This small molecule binds to this protein.
Small molecule (SMILES): O=c1[nH]c(=O)c2nn[nH]c2[nH]1

Sequence of chain 1.H:
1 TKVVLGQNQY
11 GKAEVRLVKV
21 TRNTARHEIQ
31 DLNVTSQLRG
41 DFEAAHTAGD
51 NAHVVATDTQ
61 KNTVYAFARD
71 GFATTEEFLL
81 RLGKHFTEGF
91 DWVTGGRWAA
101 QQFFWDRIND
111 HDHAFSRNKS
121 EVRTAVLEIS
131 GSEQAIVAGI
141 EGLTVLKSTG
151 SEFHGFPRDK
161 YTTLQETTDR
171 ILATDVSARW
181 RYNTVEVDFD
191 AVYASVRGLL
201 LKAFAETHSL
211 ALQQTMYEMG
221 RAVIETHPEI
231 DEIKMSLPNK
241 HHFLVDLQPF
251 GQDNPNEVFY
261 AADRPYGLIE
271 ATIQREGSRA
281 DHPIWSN

Binding-site contacts:
Ligand atom O6 contacts residue TYR10 of chain 1.E at 3.5 Å.
Ligand atom C2 contacts residue LEU212 of chain 1.H at 3.6 Å (hydrophobic).
Ligand atom C6 contacts residue GLN213 of chain 1.H at 3.7 Å.
Ligand atom N7 contacts residue THR57 of chain 1.E at 3.2 Å (h-bond).
Ligand atom N1 contacts residue LEU212 of chain 1.H at 4.1 Å.
Ligand atom C5 contacts residue THR57 of chain 1.E at 3.9 Å.
Ligand atom C4 contacts residue PHE153 of chain 1.H at 3.6 Å (hydrophobic).
Ligand atom C5 contacts residue PHE153 of chain 1.H at 3.3 Å (hydrophobic).
Ligand atom N9 contacts residue ARG170 of chain 1.H at 3.5 Å (salt-bridge).
Ligand atom O6 contacts residue VAL54 of chain 1.E at 3.4 Å.
Ligand atom C4 contacts residue ARG170 of chain 1.H at 3.6 Å.
Ligand atom C6 contacts residue VAL54 of chain 1.E at 4.2 Å (hydrophobic).
Ligand atom N9 contacts residue LEU164 of chain 1.H at 4.2 Å.
Ligand atom N1 contacts residue GLN213 of chain 1.H at 2.9 Å (h-bond).
Ligand atom C6 contacts residue PHE153 of chain 1.H at 3.7 Å (hydrophobic).
Ligand atom N7 contacts residue ALA56 of chain 1.E at 3.8 Å.
Ligand atom O2 contacts residue GLN213 of chain 1.H at 3.7 Å.
Ligand atom O6 contacts residue GLN213 of chain 1.H at 3.0 Å (h-bond).
Ligand atom C2 contacts residue ASN239 of chain 1.H at 4.3 Å.
Ligand atom N8 contacts residue PHE153 of chain 1.H at 3.2 Å.
Ligand atom C2 contacts residue ARG170 of chain 1.H at 3.7 Å.
Ligand atom N3 contacts residue ASN239 of chain 1.H at 3.6 Å (h-bond).
Ligand atom O2 contacts residue LEU212 of chain 1.H at 2.5 Å (h-bond).
Ligand atom C2 contacts residue GLN213 of chain 1.H at 3.7 Å.
Ligand atom N1 contacts residue PHE153 of chain 1.H at 4.0 Å.
Ligand atom O6 contacts residue PHE153 of chain 1.H at 4.1 Å.
Ligand atom O2 contacts residue ARG170 of chain 1.H at 3.1 Å (salt-bridge).
Ligand atom C6 contacts residue THR57 of chain 1.E at 3.9 Å.
Ligand atom N8 contacts residue THR57 of chain 1.E at 3.7 Å.
Ligand atom N8 contacts residue LEU164 of chain 1.H at 3.7 Å.
Ligand atom C4 contacts residue ASN239 of chain 1.H at 3.9 Å.
Ligand atom O2 contacts residue ALA211 of chain 1.H at 3.5 Å.
Ligand atom N7 contacts residue PHE153 of chain 1.H at 3.3 Å.
Ligand atom N3 contacts residue PHE153 of chain 1.H at 4.0 Å.
Ligand atom N9 contacts residue PHE153 of chain 1.H at 3.4 Å.
Ligand atom C2 contacts residue PHE153 of chain 1.H at 4.1 Å (hydrophobic).
Ligand atom O6 contacts residue THR57 of chain 1.E at 3.5 Å.
Ligand atom N3 contacts residue ARG170 of chain 1.H at 3.0 Å (salt-bridge).
Ligand atom N9 contacts residue ASN239 of chain 1.H at 4.0 Å.
Ligand atom N1 contacts residue ILE269 of chain 1.H at 4.2 Å.

Sequence of chain 1.E:
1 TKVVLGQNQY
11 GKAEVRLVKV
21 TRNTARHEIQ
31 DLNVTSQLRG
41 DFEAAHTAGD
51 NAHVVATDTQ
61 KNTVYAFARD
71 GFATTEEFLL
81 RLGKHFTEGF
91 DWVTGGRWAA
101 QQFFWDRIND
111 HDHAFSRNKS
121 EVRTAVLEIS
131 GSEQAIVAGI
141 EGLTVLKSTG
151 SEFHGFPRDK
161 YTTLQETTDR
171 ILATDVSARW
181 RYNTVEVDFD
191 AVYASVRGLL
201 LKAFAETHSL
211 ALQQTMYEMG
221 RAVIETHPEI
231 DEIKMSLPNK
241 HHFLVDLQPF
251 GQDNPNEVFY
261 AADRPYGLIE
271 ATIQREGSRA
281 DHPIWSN